Sequence of chain 1.A:
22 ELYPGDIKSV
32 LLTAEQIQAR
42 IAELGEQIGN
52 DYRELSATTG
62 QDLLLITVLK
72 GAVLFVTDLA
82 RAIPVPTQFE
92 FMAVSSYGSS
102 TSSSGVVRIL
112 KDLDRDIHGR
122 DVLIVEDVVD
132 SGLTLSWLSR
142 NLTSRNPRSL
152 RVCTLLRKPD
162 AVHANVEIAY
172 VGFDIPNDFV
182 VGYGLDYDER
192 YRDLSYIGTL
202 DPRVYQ

The protein below binds the small molecule below.
Small molecule (SMILES): Nc1nc2c(ncn2[C@@H]2CNC[C@@H]2OCP(=O)(O)O)c(=O)[nH]1

Binding-site contacts:
Ligand atom N2 contacts residue LEU186 of chain 1.A at 3.5 Å.
Ligand atom C2 contacts residue VAL181 of chain 1.A at 3.4 Å (hydrophobic).
Ligand atom C8 contacts residue ASP131 of chain 1.A at 3.8 Å.
Ligand atom CAI contacts residue VAL129 of chain 1.A at 3.3 Å (hydrophobic).
Ligand atom O6 contacts residue PHE180 of chain 1.A at 3.5 Å.
Ligand atom PAV contacts residue ASP131 of chain 1.A at 3.6 Å.
Ligand atom C5 contacts residue LYS159 of chain 1.A at 3.9 Å.
Ligand atom C6 contacts residue VAL181 of chain 1.A at 3.5 Å (hydrophobic).
Ligand atom CAI contacts residue ASP131 of chain 1.A at 4.0 Å.
Ligand atom C6 contacts residue LYS159 of chain 1.A at 3.9 Å.
Ligand atom OAE contacts residue GLY133 of chain 1.A at 3.8 Å.
Ligand atom N2 contacts residue ASP187 of chain 1.A at 2.7 Å (salt-bridge).
Ligand atom N1 contacts residue VAL181 of chain 1.A at 2.5 Å (h-bond).
Ligand atom C2 contacts residue ASP187 of chain 1.A at 3.9 Å.
Ligand atom O6 contacts residue ASP179 of chain 1.A at 3.8 Å.
Ligand atom N2 contacts residue MG1 of chain 1.G at 3.7 Å.
Ligand atom N7 contacts residue ASP131 of chain 1.A at 3.7 Å.
Ligand atom N2 contacts residue PHE180 of chain 1.A at 3.7 Å.
Ligand atom N7 contacts residue LYS159 of chain 1.A at 3.3 Å.
Ligand atom OAD contacts residue SER132 of chain 1.A at 3.3 Å (h-bond).
Ligand atom OAD contacts residue GLY133 of chain 1.A at 2.7 Å (h-bond).
Ligand atom C2 contacts residue PHE180 of chain 1.A at 3.5 Å (hydrophobic).
Ligand atom OAC contacts residue SER132 of chain 1.A at 3.7 Å.
Ligand atom O6 contacts residue VAL181 of chain 1.A at 2.9 Å (h-bond).
Ligand atom C5 contacts residue PHE180 of chain 1.A at 3.7 Å (hydrophobic).
Ligand atom OAE contacts residue ASP131 of chain 1.A at 3.2 Å.
Ligand atom C6 contacts residue PHE180 of chain 1.A at 3.5 Å (hydrophobic).
Ligand atom C4 contacts residue PHE180 of chain 1.A at 3.8 Å (hydrophobic).
Ligand atom OAE contacts residue SER132 of chain 1.A at 3.0 Å (h-bond).
Ligand atom OAC contacts residue GLY133 of chain 1.A at 4.0 Å.
Ligand atom O6 contacts residue LYS159 of chain 1.A at 3.0 Å (salt-bridge).
Ligand atom OAD contacts residue ASP131 of chain 1.A at 2.8 Å (salt-bridge).
Ligand atom N2 contacts residue VAL181 of chain 1.A at 3.4 Å (h-bond).
Ligand atom PAV contacts residue GLY133 of chain 1.A at 3.8 Å.
Ligand atom N3 contacts residue MG1 of chain 1.G at 3.8 Å.
Ligand atom N1 contacts residue PHE180 of chain 1.A at 3.5 Å.
Ligand atom N3 contacts residue PHE180 of chain 1.A at 3.7 Å.
Ligand atom PAV contacts residue SER132 of chain 1.A at 3.8 Å.
Ligand atom OAD contacts residue VAL130 of chain 1.A at 3.7 Å.
Ligand atom C2 contacts residue LEU186 of chain 1.A at 3.6 Å (hydrophobic).